Binding-site contacts:
Ligand atom N2 contacts residue ASN315 of chain 59.H at 2.8 Å (h-bond).
Ligand atom C8 contacts residue ILE281 of chain 59.H at 4.5 Å (hydrophobic).
Ligand atom C7 contacts residue ASN315 of chain 59.H at 3.3 Å.
Ligand atom C8 contacts residue ASN315 of chain 59.H at 3.5 Å.
Ligand atom C6 contacts residue ASN315 of chain 59.H at 4.5 Å.
Ligand atom C4 contacts residue ASN315 of chain 59.H at 4.3 Å.
Ligand atom C6 contacts residue THR313 of chain 59.H at 4.5 Å.
Ligand atom O5 contacts residue ASN315 of chain 59.H at 2.4 Å (h-bond).
Ligand atom O5 contacts residue VAL314 of chain 59.H at 3.8 Å.
Ligand atom C3 contacts residue ASN315 of chain 59.H at 3.8 Å.
Ligand atom C1 contacts residue ASN315 of chain 59.H at 1.4 Å.
Ligand atom C1 contacts residue VAL314 of chain 59.H at 4.4 Å (hydrophobic).
Ligand atom C2 contacts residue ASN315 of chain 59.H at 2.5 Å.
Ligand atom O7 contacts residue ASN315 of chain 59.H at 4.2 Å.
Ligand atom O5 contacts residue THR313 of chain 59.H at 4.3 Å.
Ligand atom C5 contacts residue ASN315 of chain 59.H at 3.7 Å.

The small molecule below binds the protein below.
Small molecule (SMILES): CC(=O)N[C@@H]1[C@@H](O)[C@H](O)[C@@H](CO)O[C@H]1O

Sequence of chain 59.H:
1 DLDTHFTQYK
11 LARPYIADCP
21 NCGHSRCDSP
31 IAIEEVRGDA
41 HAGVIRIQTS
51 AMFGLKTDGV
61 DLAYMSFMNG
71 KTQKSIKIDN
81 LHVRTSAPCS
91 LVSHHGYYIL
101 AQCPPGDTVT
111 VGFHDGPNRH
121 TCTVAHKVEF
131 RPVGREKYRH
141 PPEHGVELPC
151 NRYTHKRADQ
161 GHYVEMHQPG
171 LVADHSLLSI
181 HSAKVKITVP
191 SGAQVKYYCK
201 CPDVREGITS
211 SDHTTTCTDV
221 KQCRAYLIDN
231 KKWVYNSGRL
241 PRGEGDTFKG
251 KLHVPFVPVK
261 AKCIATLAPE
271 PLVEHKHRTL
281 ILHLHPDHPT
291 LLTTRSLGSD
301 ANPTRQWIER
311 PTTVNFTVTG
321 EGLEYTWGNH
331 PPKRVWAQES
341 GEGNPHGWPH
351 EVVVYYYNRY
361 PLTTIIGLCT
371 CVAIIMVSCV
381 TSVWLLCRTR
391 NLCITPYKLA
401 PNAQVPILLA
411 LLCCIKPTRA